Binding-site contacts:
Ligand atom C3' contacts residue ARG174 of chain 1.A at 4.2 Å.
Ligand atom O3' contacts residue ASN197 of chain 1.A at 3.9 Å.
Ligand atom O5' contacts residue ASP173 of chain 1.A at 4.2 Å.
Ligand atom OP1 contacts residue ASN197 of chain 1.A at 3.6 Å.
Ligand atom O5' contacts residue ARG174 of chain 1.A at 3.3 Å (salt-bridge).
Ligand atom OP2 contacts residue ASN197 of chain 1.A at 3.4 Å (h-bond).
Ligand atom C4' contacts residue GLY175 of chain 1.A at 4.0 Å.
Ligand atom O5' contacts residue GLY175 of chain 1.A at 3.6 Å (h-bond).
Ligand atom O3' contacts residue ASP173 of chain 1.A at 3.1 Å (salt-bridge).
Ligand atom C5' contacts residue ARG174 of chain 1.A at 3.6 Å.
Ligand atom O3' contacts residue ARG174 of chain 1.A at 3.7 Å.
Ligand atom P contacts residue HIS193 of chain 1.A at 4.3 Å.
Ligand atom C4' contacts residue ARG174 of chain 1.A at 4.2 Å.
Ligand atom C3' contacts residue ASP173 of chain 1.A at 3.6 Å.
Ligand atom C3' contacts residue NA1 of chain 1.E at 3.6 Å.
Ligand atom P contacts residue ARG174 of chain 1.A at 3.9 Å.
Ligand atom O3' contacts residue ASP105 of chain 1.A at 4.1 Å.
Ligand atom C5' contacts residue ASP173 of chain 1.A at 3.4 Å.
Ligand atom C4' contacts residue ASP173 of chain 1.A at 3.5 Å.
Ligand atom OP1 contacts residue ASP173 of chain 1.A at 4.0 Å.
Ligand atom O5' contacts residue HIS193 of chain 1.A at 4.5 Å.
Ligand atom C5' contacts residue GLY175 of chain 1.A at 4.0 Å.
Ligand atom C5' contacts residue HIS193 of chain 1.A at 3.8 Å.
Ligand atom O3' contacts residue NA1 of chain 1.E at 2.3 Å (h-bond).
Ligand atom P contacts residue ASN197 of chain 1.A at 4.0 Å.
Ligand atom OP2 contacts residue HIS193 of chain 1.A at 4.2 Å.
Ligand atom OP1 contacts residue HIS193 of chain 1.A at 3.5 Å.
Ligand atom OP1 contacts residue ARG174 of chain 1.A at 3.3 Å (salt-bridge).
Ligand atom N2 contacts residue ALA176 of chain 1.A at 3.5 Å.

Sequence of chain 1.A:
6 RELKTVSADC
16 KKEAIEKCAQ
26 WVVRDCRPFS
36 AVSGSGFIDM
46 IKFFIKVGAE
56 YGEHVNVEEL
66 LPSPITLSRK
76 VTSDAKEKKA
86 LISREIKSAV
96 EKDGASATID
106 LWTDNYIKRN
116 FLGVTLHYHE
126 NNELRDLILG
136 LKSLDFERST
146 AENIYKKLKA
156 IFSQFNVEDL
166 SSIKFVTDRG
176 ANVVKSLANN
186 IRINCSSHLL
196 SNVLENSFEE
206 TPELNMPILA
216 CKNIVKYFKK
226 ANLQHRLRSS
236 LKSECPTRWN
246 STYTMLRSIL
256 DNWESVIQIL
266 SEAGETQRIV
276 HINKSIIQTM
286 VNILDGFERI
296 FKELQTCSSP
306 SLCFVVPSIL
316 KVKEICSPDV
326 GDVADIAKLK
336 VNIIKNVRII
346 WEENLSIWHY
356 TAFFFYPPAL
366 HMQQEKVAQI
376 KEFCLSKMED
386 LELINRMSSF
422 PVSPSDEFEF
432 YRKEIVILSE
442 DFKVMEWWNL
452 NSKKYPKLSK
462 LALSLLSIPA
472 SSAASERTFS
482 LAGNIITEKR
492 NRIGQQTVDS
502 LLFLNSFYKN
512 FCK

The protein below binds the small molecule below.
Small molecule (SMILES): Cc1cn([C@H]2C[C@H](O[P](=O)(O)OC[C@H]3O[C@@H](n4cnc5c(=O)nc(N)[nH]c54)C[C@@H]3O[P](=O)(O)OC[C@H]3O[C@@H](n4cnc5c(N)ncnc54)C[C@@H]3O[P](=O)(O)OC[C@H]3O[C@@H](n4cnc5c(N)ncnc54)C[C@@H]3O)[C@@H](CO[P](=O)(O)O[C@H]3C[C@H](n4cnc5c(=O)nc(N)[nH]c54)O[C@@H]3CO[P](=O)(O)O[C@H]3C[C@H](n4ccc(N)nc4=O)O[C@@H]3CO[P](=O)(O)O[C@H]3C[C@H](n4cnc5c(=O)nc(N)[nH]c54)O[C@@H]3CO)O2)c(=O)[nH]c1=O